Sequence of chain 1.T:
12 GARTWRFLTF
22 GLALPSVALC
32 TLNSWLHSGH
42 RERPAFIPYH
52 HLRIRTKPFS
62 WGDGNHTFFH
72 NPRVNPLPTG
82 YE

Binding-site contacts:
Ligand atom C21 contacts residue ARG17 of chain 1.T at 4.2 Å.
Ligand atom C19 contacts residue PHE21 of chain 1.T at 3.9 Å (hydrophobic).
Ligand atom O26 contacts residue ARG17 of chain 1.T at 3.0 Å (salt-bridge).
Ligand atom C21 contacts residue PHE21 of chain 1.T at 4.1 Å (hydrophobic).
Ligand atom C1 contacts residue LFA1 of chain 1.SE at 4.2 Å.
Ligand atom O3 contacts residue LFA1 of chain 1.SE at 4.2 Å.
Ligand atom C11 contacts residue LFA1 of chain 1.TE at 4.2 Å.
Ligand atom C12 contacts residue LFA1 of chain 1.TE at 3.9 Å.
Ligand atom C23 contacts residue ARG17 of chain 1.T at 3.9 Å.
Ligand atom C12 contacts residue PHE21 of chain 1.T at 3.8 Å (hydrophobic).
Ligand atom C2 contacts residue LFA1 of chain 1.TE at 4.1 Å.
Ligand atom C24 contacts residue ARG17 of chain 1.T at 3.5 Å.
Ligand atom C16 contacts residue PHE18 of chain 1.T at 4.1 Å (hydrophobic).
Ligand atom C21 contacts residue PHE18 of chain 1.T at 3.9 Å (hydrophobic).
Ligand atom O12 contacts residue LFA1 of chain 1.TE at 3.1 Å.
Ligand atom C18 contacts residue GLY22 of chain 1.T at 3.6 Å.
Ligand atom C11 contacts residue PHE21 of chain 1.T at 3.8 Å (hydrophobic).
Ligand atom C20 contacts residue PHE18 of chain 1.T at 3.8 Å (hydrophobic).
Ligand atom C1 contacts residue LFA1 of chain 1.TE at 4.0 Å.
Ligand atom C3 contacts residue LFA1 of chain 1.SE at 4.0 Å.
Ligand atom O25 contacts residue ARG14 of chain 1.T at 2.9 Å (salt-bridge).
Ligand atom C18 contacts residue PHE18 of chain 1.T at 3.7 Å (hydrophobic).
Ligand atom C19 contacts residue PRO26 of chain 1.T at 4.5 Å (hydrophobic).
Ligand atom C22 contacts residue PHE18 of chain 1.T at 4.2 Å (hydrophobic).
Ligand atom C2 contacts residue LFA1 of chain 1.SE at 4.0 Å.
Ligand atom O25 contacts residue ARG17 of chain 1.T at 4.3 Å.
Ligand atom C24 contacts residue ARG14 of chain 1.T at 3.7 Å.
Ligand atom C21 contacts residue LFA1 of chain 1.TE at 4.3 Å.
Ligand atom O26 contacts residue ARG14 of chain 1.T at 2.9 Å (salt-bridge).
Ligand atom C18 contacts residue PHE21 of chain 1.T at 4.2 Å (hydrophobic).

This protein binds this small molecule.
Small molecule (SMILES): C[C@H](CCC(=O)O)[C@H]1CC[C@H]2[C@@H]3[C@H](O)C[C@@H]4C[C@H](O)CC[C@]4(C)[C@H]3C[C@H](O)[C@]12C